A protein and the small-molecule ligand that binds it are described below.
Small molecule (SMILES): CC(=O)N[C@H]1[C@H](O[C@H]2[C@H](O)[C@@H](NC(C)=O)CO[C@@H]2CO)O[C@H](CO)[C@@H](O[C@@H]2O[C@H](CO)[C@@H](O)[C@H](O)[C@@H]2O)[C@@H]1O

Binding-site contacts:
Ligand atom O5 contacts residue SER51 of chain 1.D at 4.1 Å.
Ligand atom N2 contacts residue ASN49 of chain 1.D at 3.0 Å (h-bond).
Ligand atom C4 contacts residue ASN49 of chain 1.D at 4.2 Å.
Ligand atom C5 contacts residue ASN49 of chain 1.D at 3.6 Å.
Ligand atom C1 contacts residue ASN49 of chain 1.D at 1.4 Å.
Ligand atom C6 contacts residue SER51 of chain 1.D at 4.1 Å.
Ligand atom O6 contacts residue SER51 of chain 1.D at 4.2 Å.
Ligand atom O5 contacts residue ASN49 of chain 1.D at 2.3 Å (h-bond).
Ligand atom C7 contacts residue ASN49 of chain 1.D at 3.2 Å.
Ligand atom C2 contacts residue ASN49 of chain 1.D at 2.5 Å.
Ligand atom C3 contacts residue ASN49 of chain 1.D at 3.8 Å.
Ligand atom C8 contacts residue ASN49 of chain 1.D at 4.5 Å.
Ligand atom O7 contacts residue ASN49 of chain 1.D at 3.0 Å (h-bond).

Sequence of chain 1.D:
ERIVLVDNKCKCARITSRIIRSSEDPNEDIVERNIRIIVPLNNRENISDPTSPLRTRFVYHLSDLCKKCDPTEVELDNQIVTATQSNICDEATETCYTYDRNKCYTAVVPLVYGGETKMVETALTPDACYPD